Binding-site contacts:
Ligand atom C8 contacts residue TRP52 of chain 1.H at 3.5 Å (hydrophobic).
Ligand atom C6 contacts residue NAG1 of chain 1.BB at 4.1 Å.
Ligand atom O3 contacts residue GLY51 of chain 1.H at 3.3 Å.
Ligand atom C3 contacts residue ASN628 of chain 1.G at 3.7 Å.
Ligand atom O4 contacts residue ASN137 of chain 1.H at 3.1 Å (h-bond).
Ligand atom O7 contacts residue ASN82 of chain 1.G at 3.3 Å (h-bond).
Ligand atom C7 contacts residue TRP52 of chain 1.H at 3.9 Å (hydrophobic).
Ligand atom C1 contacts residue TRP52 of chain 1.H at 4.1 Å (hydrophobic).
Ligand atom C8 contacts residue PHE50 of chain 1.H at 3.7 Å (hydrophobic).
Ligand atom O3 contacts residue NAG1 of chain 1.BB at 3.3 Å (h-bond).
Ligand atom O7 contacts residue TRP52 of chain 1.H at 3.1 Å.
Ligand atom C7 contacts residue GLY76 of chain 1.H at 3.9 Å.
Ligand atom N2 contacts residue GLY51 of chain 1.H at 4.0 Å.
Ligand atom N2 contacts residue ASN82 of chain 1.G at 2.9 Å (h-bond).
Ligand atom N2 contacts residue TRP52 of chain 1.H at 3.4 Å.
Ligand atom C7 contacts residue ASN82 of chain 1.G at 3.3 Å.
Ligand atom C7 contacts residue NAG1 of chain 1.BB at 3.8 Å.
Ligand atom N2 contacts residue ASN628 of chain 1.G at 3.8 Å.
Ligand atom O6 contacts residue NAG1 of chain 1.BB at 4.0 Å.
Ligand atom C2 contacts residue NAG1 of chain 1.BB at 3.9 Å.
Ligand atom C2 contacts residue ASN82 of chain 1.G at 2.4 Å.
Ligand atom C6 contacts residue ARG120 of chain 1.H at 3.5 Å.
Ligand atom O3 contacts residue TRP52 of chain 1.H at 2.9 Å (h-bond).
Ligand atom C1 contacts residue NAG1 of chain 1.BB at 4.0 Å.
Ligand atom C8 contacts residue GLY51 of chain 1.H at 3.8 Å.
Ligand atom C8 contacts residue GLY76 of chain 1.H at 3.5 Å.
Ligand atom O6 contacts residue ASN137 of chain 1.H at 3.8 Å.
Ligand atom C3 contacts residue NAG1 of chain 1.BB at 3.9 Å.
Ligand atom O3 contacts residue ASN628 of chain 1.G at 3.0 Å (h-bond).
Ligand atom O3 contacts residue NAG1 of chain 1.BB at 3.9 Å.
Ligand atom C7 contacts residue GLY51 of chain 1.H at 3.8 Å.
Ligand atom C2 contacts residue TRP52 of chain 1.H at 3.8 Å (hydrophobic).
Ligand atom O7 contacts residue GLY51 of chain 1.H at 4.1 Å.
Ligand atom O7 contacts residue NAG1 of chain 1.BB at 3.6 Å.
Ligand atom C5 contacts residue ASN82 of chain 1.G at 3.6 Å.
Ligand atom C8 contacts residue NAG1 of chain 1.BB at 3.4 Å.
Ligand atom C3 contacts residue ASN82 of chain 1.G at 3.7 Å.
Ligand atom O7 contacts residue GLY76 of chain 1.H at 3.5 Å.
Ligand atom C1 contacts residue ASN82 of chain 1.G at 1.5 Å.
Ligand atom O5 contacts residue ASN82 of chain 1.G at 2.4 Å (h-bond).

Sequence of chain 1.G:
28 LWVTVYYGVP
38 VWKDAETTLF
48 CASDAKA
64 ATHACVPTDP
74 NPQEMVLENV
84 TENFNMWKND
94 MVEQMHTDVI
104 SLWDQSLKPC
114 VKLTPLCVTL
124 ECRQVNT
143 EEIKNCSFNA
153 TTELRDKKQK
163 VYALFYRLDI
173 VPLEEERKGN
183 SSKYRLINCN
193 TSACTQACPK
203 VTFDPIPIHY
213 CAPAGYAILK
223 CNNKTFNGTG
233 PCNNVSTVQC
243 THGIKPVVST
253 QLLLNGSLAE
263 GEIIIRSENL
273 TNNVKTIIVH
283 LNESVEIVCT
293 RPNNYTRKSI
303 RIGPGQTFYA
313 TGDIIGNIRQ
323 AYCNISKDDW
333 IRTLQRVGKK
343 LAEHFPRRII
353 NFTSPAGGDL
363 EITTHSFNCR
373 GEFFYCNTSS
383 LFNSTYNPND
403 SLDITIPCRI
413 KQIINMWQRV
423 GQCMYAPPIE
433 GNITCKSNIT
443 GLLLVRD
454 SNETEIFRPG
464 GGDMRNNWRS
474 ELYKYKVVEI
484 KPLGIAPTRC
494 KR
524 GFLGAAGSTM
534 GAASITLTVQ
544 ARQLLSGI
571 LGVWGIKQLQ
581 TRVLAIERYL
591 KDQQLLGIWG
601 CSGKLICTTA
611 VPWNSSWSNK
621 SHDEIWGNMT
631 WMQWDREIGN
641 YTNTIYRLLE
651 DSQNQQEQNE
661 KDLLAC

A protein and the small-molecule ligand that binds it are described below.
Small molecule (SMILES): CC(=O)N[C@H]1[C@H](O[C@H]2[C@H](O)[C@@H](NC(C)=O)CO[C@@H]2CO)O[C@H](CO)[C@@H](O[C@@H]2O[C@H](CO[C@H]3O[C@H](CO)[C@@H](O)[C@H](O)[C@@H]3O)[C@@H](O)[C@H](O[C@H]3O[C@H](CO)[C@@H](O)[C@H](O)[C@@H]3O)[C@@H]2O)[C@@H]1O

Sequence of chain 1.H:
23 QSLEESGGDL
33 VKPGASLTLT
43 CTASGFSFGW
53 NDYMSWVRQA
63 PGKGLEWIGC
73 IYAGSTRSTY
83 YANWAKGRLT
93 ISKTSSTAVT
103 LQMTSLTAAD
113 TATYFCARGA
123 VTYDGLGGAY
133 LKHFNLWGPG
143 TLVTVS